Binding-site contacts:
Ligand atom O contacts residue LEU234 of chain 1.A at 4.0 Å.
Ligand atom P contacts residue ARG134 of chain 1.A at 3.8 Å.
Ligand atom CA contacts residue LEU179 of chain 1.A at 3.7 Å (hydrophobic).
Ligand atom OG contacts residue ASN231 of chain 1.A at 3.9 Å.
Ligand atom O contacts residue LEU179 of chain 1.A at 3.5 Å.
Ligand atom CB contacts residue ASN231 of chain 1.A at 3.7 Å.
Ligand atom P contacts residue TYR135 of chain 1.A at 4.0 Å.
Ligand atom CA contacts residue ASN231 of chain 1.A at 3.7 Å.
Ligand atom O2P contacts residue ASN180 of chain 1.A at 3.9 Å.
Ligand atom CB contacts residue LEU227 of chain 1.A at 4.2 Å (hydrophobic).
Ligand atom O2P contacts residue ARG61 of chain 1.A at 4.2 Å.
Ligand atom O contacts residue LYS54 of chain 1.A at 3.4 Å.
Ligand atom N contacts residue LEU234 of chain 1.A at 4.1 Å.
Ligand atom N contacts residue ASN231 of chain 1.A at 2.8 Å (h-bond).
Ligand atom O3P contacts residue ARG134 of chain 1.A at 2.9 Å (salt-bridge).
Ligand atom O3P contacts residue ARG61 of chain 1.A at 3.1 Å (salt-bridge).
Ligand atom C contacts residue ASN231 of chain 1.A at 3.8 Å.
Ligand atom C contacts residue VAL183 of chain 1.A at 4.2 Å (hydrophobic).
Ligand atom O2P contacts residue TYR135 of chain 1.A at 2.8 Å (h-bond).
Ligand atom C contacts residue LYS54 of chain 1.A at 3.4 Å.
Ligand atom O contacts residue ASN231 of chain 1.A at 2.9 Å (h-bond).
Ligand atom C contacts residue ASN231 of chain 1.A at 3.6 Å.
Ligand atom O contacts residue FSC1 of chain 1.C at 3.4 Å (h-bond).
Ligand atom C contacts residue LEU234 of chain 1.A at 4.2 Å (hydrophobic).
Ligand atom CB contacts residue LEU179 of chain 1.A at 4.1 Å (hydrophobic).
Ligand atom CB contacts residue TRP235 of chain 1.A at 3.7 Å (hydrophobic).
Ligand atom CA contacts residue ASN180 of chain 1.A at 3.4 Å.
Ligand atom N contacts residue ASN180 of chain 1.A at 3.1 Å (h-bond).
Ligand atom P contacts residue ARG61 of chain 1.A at 3.7 Å.
Ligand atom C contacts residue ASN180 of chain 1.A at 3.7 Å.
Ligand atom O2P contacts residue ARG134 of chain 1.A at 3.0 Å (salt-bridge).
Ligand atom CA contacts residue ASN231 of chain 1.A at 3.4 Å.
Ligand atom CB contacts residue ASN180 of chain 1.A at 3.2 Å.
Ligand atom CB contacts residue ASN231 of chain 1.A at 3.4 Å.
Ligand atom N contacts residue LEU179 of chain 1.A at 3.5 Å.
Ligand atom C contacts residue LEU179 of chain 1.A at 3.6 Å (hydrophobic).
Ligand atom O contacts residue VAL183 of chain 1.A at 3.4 Å.
Ligand atom N contacts residue GLU187 of chain 1.A at 3.9 Å.
Ligand atom O1P contacts residue ARG61 of chain 1.A at 3.0 Å (salt-bridge).
Ligand atom CA contacts residue LEU234 of chain 1.A at 3.9 Å (hydrophobic).

This small molecule binds to this protein.
Small molecule (SMILES): C[C@H](NC=O)C(=O)N[C@@H](CO)C(=O)N[C@@H](COP(=O)(O)O)C(=O)N[C@@H](C)C=O

Sequence of chain 1.A:
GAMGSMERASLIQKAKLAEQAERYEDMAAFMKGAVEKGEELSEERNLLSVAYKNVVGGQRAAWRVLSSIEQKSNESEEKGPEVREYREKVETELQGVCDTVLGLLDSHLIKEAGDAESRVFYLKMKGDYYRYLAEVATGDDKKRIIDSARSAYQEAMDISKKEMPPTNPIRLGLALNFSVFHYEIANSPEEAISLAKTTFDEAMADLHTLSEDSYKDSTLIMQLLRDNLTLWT